Binding-site contacts:
Ligand atom O4 contacts residue CYS117 of chain 1.A at 4.2 Å.
Ligand atom O5 contacts residue ASP371 of chain 1.A at 4.2 Å.
Ligand atom O5 contacts residue SER118 of chain 1.A at 3.1 Å (h-bond).
Ligand atom O3 contacts residue SER118 of chain 1.A at 3.9 Å.
Ligand atom O4 contacts residue SO41 of chain 1.B at 3.7 Å.
Ligand atom C3 contacts residue ARG93 of chain 1.A at 3.8 Å.
Ligand atom O3 contacts residue HIS396 of chain 1.A at 4.4 Å.
Ligand atom O3 contacts residue ASP371 of chain 1.A at 4.2 Å.
Ligand atom P contacts residue CYS117 of chain 1.A at 3.6 Å.
Ligand atom C3 contacts residue ARG122 of chain 1.A at 3.9 Å.
Ligand atom C2 contacts residue CYS117 of chain 1.A at 1.8 Å (hydrophobic).
Ligand atom P contacts residue SER118 of chain 1.A at 3.9 Å.
Ligand atom C2 contacts residue SER118 of chain 1.A at 4.2 Å.
Ligand atom O2 contacts residue GLY116 of chain 1.A at 4.5 Å.
Ligand atom C3 contacts residue CYS117 of chain 1.A at 2.9 Å (hydrophobic).
Ligand atom O2 contacts residue CYS117 of chain 1.A at 3.3 Å (h-bond).
Ligand atom C1 contacts residue CYS117 of chain 1.A at 2.9 Å (hydrophobic).
Ligand atom C2 contacts residue ARG122 of chain 1.A at 4.0 Å.
Ligand atom O5 contacts residue CYS117 of chain 1.A at 3.3 Å (h-bond).
Ligand atom O3 contacts residue THR370 of chain 1.A at 4.3 Å.
Ligand atom O4 contacts residue ARG399 of chain 1.A at 4.0 Å.
Ligand atom O5 contacts residue ILE119 of chain 1.A at 3.3 Å.
Ligand atom O2 contacts residue SER118 of chain 1.A at 3.2 Å (h-bond).
Ligand atom C1 contacts residue SER118 of chain 1.A at 4.1 Å.

The small molecule below binds the protein below.
Small molecule (SMILES): C[C@H](O)[C@@H](O)P(=O)(O)O

Sequence of chain 1.A:
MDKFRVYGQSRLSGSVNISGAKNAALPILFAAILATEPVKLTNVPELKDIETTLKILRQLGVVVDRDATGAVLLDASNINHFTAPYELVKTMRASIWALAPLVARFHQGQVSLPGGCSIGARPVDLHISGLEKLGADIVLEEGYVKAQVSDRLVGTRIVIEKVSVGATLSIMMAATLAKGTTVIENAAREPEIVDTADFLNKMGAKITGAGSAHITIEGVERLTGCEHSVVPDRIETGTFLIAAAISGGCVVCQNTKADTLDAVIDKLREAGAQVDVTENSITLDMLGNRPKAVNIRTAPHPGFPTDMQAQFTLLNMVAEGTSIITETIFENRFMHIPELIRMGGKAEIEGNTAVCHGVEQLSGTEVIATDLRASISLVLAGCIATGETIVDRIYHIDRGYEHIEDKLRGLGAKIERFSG